Sequence of chain 1.D:
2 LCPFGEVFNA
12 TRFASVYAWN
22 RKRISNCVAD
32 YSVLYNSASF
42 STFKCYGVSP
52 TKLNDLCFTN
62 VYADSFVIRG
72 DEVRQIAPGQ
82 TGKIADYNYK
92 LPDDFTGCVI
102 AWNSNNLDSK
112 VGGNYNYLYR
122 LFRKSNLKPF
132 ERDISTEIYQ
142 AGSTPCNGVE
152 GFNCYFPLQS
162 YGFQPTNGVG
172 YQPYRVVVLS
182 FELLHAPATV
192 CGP

Binding-site contacts:
Ligand atom C5 contacts residue ASN10 of chain 1.D at 3.6 Å.
Ligand atom O7 contacts residue PHE5 of chain 1.D at 4.2 Å.
Ligand atom C8 contacts residue GLY6 of chain 1.D at 4.2 Å.
Ligand atom C4 contacts residue ASN10 of chain 1.D at 4.2 Å.
Ligand atom C3 contacts residue ASN10 of chain 1.D at 3.8 Å.
Ligand atom C7 contacts residue ASN10 of chain 1.D at 3.9 Å.
Ligand atom O3 contacts residue SER38 of chain 1.D at 4.3 Å.
Ligand atom C8 contacts residue LEU35 of chain 1.D at 3.9 Å (hydrophobic).
Ligand atom C8 contacts residue PHE9 of chain 1.D at 4.0 Å (hydrophobic).
Ligand atom C2 contacts residue ASN10 of chain 1.D at 2.5 Å.
Ligand atom C7 contacts residue GLY6 of chain 1.D at 3.8 Å.
Ligand atom O5 contacts residue ASN10 of chain 1.D at 2.3 Å (h-bond).
Ligand atom O7 contacts residue ASN10 of chain 1.D at 4.1 Å.
Ligand atom O7 contacts residue GLY6 of chain 1.D at 3.2 Å.
Ligand atom C1 contacts residue ASN10 of chain 1.D at 1.4 Å.
Ligand atom C8 contacts residue PHE5 of chain 1.D at 4.0 Å (hydrophobic).
Ligand atom N2 contacts residue ASN10 of chain 1.D at 3.1 Å (h-bond).
Ligand atom C8 contacts residue SER38 of chain 1.D at 4.2 Å.

This protein binds this small molecule.
Small molecule (SMILES): CC(=O)N[C@@H]1[C@@H](O)[C@H](O)[C@@H](CO)O[C@H]1O